Binding-site contacts:
Ligand atom O7 contacts residue ASN175 of chain 2.A at 3.5 Å (h-bond).
Ligand atom C3 contacts residue THR85 of chain 2.A at 4.3 Å.
Ligand atom C8 contacts residue ARG88 of chain 2.A at 4.3 Å.
Ligand atom N2 contacts residue PRO86 of chain 2.A at 3.9 Å.
Ligand atom C7 contacts residue PRO86 of chain 2.A at 4.3 Å (hydrophobic).
Ligand atom N2 contacts residue ASN175 of chain 2.A at 2.9 Å (h-bond).
Ligand atom C1 contacts residue THR85 of chain 2.A at 3.8 Å.
Ligand atom C2 contacts residue ASN175 of chain 2.A at 2.4 Å.
Ligand atom C5 contacts residue ASN175 of chain 2.A at 3.6 Å.
Ligand atom C8 contacts residue GLU87 of chain 2.A at 3.6 Å.
Ligand atom C1 contacts residue ASN175 of chain 2.A at 1.4 Å.
Ligand atom O6 contacts residue GLU174 of chain 2.A at 3.8 Å.
Ligand atom O5 contacts residue GLU174 of chain 2.A at 3.5 Å (salt-bridge).
Ligand atom O6 contacts residue THR85 of chain 2.A at 4.4 Å.
Ligand atom C7 contacts residue ASN175 of chain 2.A at 3.4 Å.
Ligand atom C8 contacts residue ASN175 of chain 2.A at 4.5 Å.
Ligand atom N2 contacts residue THR85 of chain 2.A at 4.5 Å.
Ligand atom O6 contacts residue PHE173 of chain 2.A at 4.0 Å.
Ligand atom C2 contacts residue THR85 of chain 2.A at 4.4 Å.
Ligand atom C5 contacts residue THR85 of chain 2.A at 3.9 Å.
Ligand atom C1 contacts residue GLU174 of chain 2.A at 4.1 Å.
Ligand atom C3 contacts residue ASN175 of chain 2.A at 3.8 Å.
Ligand atom O5 contacts residue ASN175 of chain 2.A at 2.4 Å (h-bond).
Ligand atom C4 contacts residue ASN175 of chain 2.A at 4.2 Å.
Ligand atom C8 contacts residue PRO86 of chain 2.A at 3.6 Å (hydrophobic).
Ligand atom O5 contacts residue THR85 of chain 2.A at 4.2 Å.

Sequence of chain 2.A:
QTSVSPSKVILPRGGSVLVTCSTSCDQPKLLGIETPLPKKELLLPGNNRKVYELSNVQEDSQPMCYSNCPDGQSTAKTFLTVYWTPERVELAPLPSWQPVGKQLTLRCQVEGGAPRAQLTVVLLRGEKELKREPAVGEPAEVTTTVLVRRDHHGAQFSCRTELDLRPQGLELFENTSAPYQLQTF

The small molecule below binds the protein below.
Small molecule (SMILES): CC(=O)N[C@@H]1[C@@H](O)[C@H](O)[C@@H](CO)O[C@H]1O